Sequence of chain 1.B:
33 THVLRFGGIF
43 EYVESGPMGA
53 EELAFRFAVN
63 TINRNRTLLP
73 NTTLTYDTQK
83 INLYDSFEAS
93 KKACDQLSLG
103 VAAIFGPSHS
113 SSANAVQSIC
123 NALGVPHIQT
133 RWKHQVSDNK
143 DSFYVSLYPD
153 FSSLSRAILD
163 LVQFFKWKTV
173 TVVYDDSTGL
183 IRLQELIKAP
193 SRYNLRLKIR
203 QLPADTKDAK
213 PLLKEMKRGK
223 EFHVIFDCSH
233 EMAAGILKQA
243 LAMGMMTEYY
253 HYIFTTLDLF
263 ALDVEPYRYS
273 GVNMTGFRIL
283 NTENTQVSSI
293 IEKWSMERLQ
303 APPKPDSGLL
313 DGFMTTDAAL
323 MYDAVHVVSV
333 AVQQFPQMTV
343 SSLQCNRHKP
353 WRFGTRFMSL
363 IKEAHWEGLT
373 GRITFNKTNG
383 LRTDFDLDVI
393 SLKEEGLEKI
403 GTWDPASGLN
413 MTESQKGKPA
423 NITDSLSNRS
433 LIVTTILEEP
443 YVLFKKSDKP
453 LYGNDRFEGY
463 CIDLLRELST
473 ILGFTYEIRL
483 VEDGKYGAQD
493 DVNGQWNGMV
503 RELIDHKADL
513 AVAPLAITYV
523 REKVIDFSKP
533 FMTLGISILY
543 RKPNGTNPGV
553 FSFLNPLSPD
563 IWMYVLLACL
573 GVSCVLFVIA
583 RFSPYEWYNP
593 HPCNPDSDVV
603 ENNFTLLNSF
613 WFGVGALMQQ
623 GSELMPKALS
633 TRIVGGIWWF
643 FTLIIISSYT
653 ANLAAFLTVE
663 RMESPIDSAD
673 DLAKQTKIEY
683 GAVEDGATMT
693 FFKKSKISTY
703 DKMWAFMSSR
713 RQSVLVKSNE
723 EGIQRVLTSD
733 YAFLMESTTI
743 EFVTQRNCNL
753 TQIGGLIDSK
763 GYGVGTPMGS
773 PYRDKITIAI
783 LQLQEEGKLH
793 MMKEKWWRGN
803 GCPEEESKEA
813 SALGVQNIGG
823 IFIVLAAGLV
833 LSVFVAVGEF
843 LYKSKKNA

A protein and the small-molecule ligand that binds it are described below.
Small molecule (SMILES): CC(=O)N[C@H]1[C@H](O[C@H]2[C@H](O)[C@@H](NC(C)=O)CO[C@@H]2CO)O[C@H](CO)[C@@H](O[C@@H]2O[C@H](CO)[C@@H](O)[C@H](O)[C@@H]2O)[C@@H]1O

Binding-site contacts:
Ligand atom O6 contacts residue LEU70 of chain 1.B at 3.6 Å.
Ligand atom O5 contacts residue ASN67 of chain 1.B at 2.3 Å (h-bond).
Ligand atom O6 contacts residue ASN67 of chain 1.B at 4.4 Å.
Ligand atom C6 contacts residue GLN288 of chain 1.B at 3.9 Å.
Ligand atom O7 contacts residue ASN67 of chain 1.B at 2.9 Å (h-bond).
Ligand atom C7 contacts residue ASN67 of chain 1.B at 3.1 Å.
Ligand atom C2 contacts residue ASN67 of chain 1.B at 2.5 Å.
Ligand atom O5 contacts residue GLN288 of chain 1.B at 4.4 Å.
Ligand atom N2 contacts residue ASN67 of chain 1.B at 2.9 Å (h-bond).
Ligand atom C1 contacts residue ASN67 of chain 1.B at 1.4 Å.
Ligand atom C3 contacts residue ASN67 of chain 1.B at 3.8 Å.
Ligand atom C5 contacts residue ASN67 of chain 1.B at 3.6 Å.
Ligand atom C8 contacts residue ASN67 of chain 1.B at 4.2 Å.
Ligand atom O7 contacts residue THR63 of chain 1.B at 4.4 Å.
Ligand atom O6 contacts residue GLN288 of chain 1.B at 3.4 Å.
Ligand atom O3 contacts residue GLN288 of chain 1.B at 3.7 Å.
Ligand atom C4 contacts residue ASN67 of chain 1.B at 4.2 Å.